This protein binds this small molecule.
Small molecule (SMILES): CC(=O)N[C@@H]1[C@@H](O)[C@H](O)[C@@H](CO)O[C@H]1O

Binding-site contacts:
Ligand atom C1 contacts residue ARG674 of chain 1.A at 4.0 Å.
Ligand atom C2 contacts residue ASN698 of chain 1.A at 2.5 Å.
Ligand atom C4 contacts residue ASN698 of chain 1.A at 4.2 Å.
Ligand atom O6 contacts residue ARG695 of chain 1.A at 3.9 Å.
Ligand atom C8 contacts residue ARG674 of chain 1.A at 3.4 Å.
Ligand atom O5 contacts residue ARG695 of chain 1.A at 3.1 Å (salt-bridge).
Ligand atom C6 contacts residue ARG695 of chain 1.A at 3.9 Å.
Ligand atom C1 contacts residue ARG695 of chain 1.A at 3.9 Å.
Ligand atom N2 contacts residue ARG674 of chain 1.A at 4.1 Å.
Ligand atom C1 contacts residue ASN698 of chain 1.A at 1.4 Å.
Ligand atom C5 contacts residue ARG695 of chain 1.A at 4.1 Å.
Ligand atom O5 contacts residue ASN698 of chain 1.A at 2.3 Å (h-bond).
Ligand atom C5 contacts residue ASN698 of chain 1.A at 3.6 Å.
Ligand atom N2 contacts residue ASN698 of chain 1.A at 3.1 Å (h-bond).
Ligand atom O7 contacts residue ASN698 of chain 1.A at 3.4 Å (h-bond).
Ligand atom O7 contacts residue ARG701 of chain 1.A at 3.4 Å (salt-bridge).
Ligand atom C7 contacts residue ASN698 of chain 1.A at 3.4 Å.
Ligand atom C7 contacts residue ARG701 of chain 1.A at 4.1 Å.
Ligand atom C3 contacts residue ASN698 of chain 1.A at 3.9 Å.
Ligand atom C7 contacts residue ARG674 of chain 1.A at 4.0 Å.
Ligand atom C8 contacts residue ASN698 of chain 1.A at 3.6 Å.

Sequence of chain 1.A:
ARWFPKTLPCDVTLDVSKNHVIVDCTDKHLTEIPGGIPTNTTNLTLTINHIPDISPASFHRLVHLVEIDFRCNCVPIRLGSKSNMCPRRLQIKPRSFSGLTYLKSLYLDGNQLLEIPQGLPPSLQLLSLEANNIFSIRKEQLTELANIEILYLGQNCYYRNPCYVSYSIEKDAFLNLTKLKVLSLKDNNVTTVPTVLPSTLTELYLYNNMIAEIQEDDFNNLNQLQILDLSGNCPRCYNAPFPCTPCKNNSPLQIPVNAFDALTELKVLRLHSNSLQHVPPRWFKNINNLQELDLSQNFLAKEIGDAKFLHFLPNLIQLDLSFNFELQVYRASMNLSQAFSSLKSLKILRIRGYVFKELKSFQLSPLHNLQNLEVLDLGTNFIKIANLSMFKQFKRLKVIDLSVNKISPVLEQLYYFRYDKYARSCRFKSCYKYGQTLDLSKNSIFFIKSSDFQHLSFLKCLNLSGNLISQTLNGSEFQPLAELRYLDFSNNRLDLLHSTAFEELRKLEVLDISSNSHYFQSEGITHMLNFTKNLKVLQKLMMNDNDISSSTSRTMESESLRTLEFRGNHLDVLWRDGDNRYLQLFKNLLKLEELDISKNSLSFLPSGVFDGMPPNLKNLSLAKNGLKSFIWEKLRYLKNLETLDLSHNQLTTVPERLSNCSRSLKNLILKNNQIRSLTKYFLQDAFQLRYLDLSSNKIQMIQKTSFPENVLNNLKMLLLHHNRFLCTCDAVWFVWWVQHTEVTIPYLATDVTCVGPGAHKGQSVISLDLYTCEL